Sequence of chain 1.A:
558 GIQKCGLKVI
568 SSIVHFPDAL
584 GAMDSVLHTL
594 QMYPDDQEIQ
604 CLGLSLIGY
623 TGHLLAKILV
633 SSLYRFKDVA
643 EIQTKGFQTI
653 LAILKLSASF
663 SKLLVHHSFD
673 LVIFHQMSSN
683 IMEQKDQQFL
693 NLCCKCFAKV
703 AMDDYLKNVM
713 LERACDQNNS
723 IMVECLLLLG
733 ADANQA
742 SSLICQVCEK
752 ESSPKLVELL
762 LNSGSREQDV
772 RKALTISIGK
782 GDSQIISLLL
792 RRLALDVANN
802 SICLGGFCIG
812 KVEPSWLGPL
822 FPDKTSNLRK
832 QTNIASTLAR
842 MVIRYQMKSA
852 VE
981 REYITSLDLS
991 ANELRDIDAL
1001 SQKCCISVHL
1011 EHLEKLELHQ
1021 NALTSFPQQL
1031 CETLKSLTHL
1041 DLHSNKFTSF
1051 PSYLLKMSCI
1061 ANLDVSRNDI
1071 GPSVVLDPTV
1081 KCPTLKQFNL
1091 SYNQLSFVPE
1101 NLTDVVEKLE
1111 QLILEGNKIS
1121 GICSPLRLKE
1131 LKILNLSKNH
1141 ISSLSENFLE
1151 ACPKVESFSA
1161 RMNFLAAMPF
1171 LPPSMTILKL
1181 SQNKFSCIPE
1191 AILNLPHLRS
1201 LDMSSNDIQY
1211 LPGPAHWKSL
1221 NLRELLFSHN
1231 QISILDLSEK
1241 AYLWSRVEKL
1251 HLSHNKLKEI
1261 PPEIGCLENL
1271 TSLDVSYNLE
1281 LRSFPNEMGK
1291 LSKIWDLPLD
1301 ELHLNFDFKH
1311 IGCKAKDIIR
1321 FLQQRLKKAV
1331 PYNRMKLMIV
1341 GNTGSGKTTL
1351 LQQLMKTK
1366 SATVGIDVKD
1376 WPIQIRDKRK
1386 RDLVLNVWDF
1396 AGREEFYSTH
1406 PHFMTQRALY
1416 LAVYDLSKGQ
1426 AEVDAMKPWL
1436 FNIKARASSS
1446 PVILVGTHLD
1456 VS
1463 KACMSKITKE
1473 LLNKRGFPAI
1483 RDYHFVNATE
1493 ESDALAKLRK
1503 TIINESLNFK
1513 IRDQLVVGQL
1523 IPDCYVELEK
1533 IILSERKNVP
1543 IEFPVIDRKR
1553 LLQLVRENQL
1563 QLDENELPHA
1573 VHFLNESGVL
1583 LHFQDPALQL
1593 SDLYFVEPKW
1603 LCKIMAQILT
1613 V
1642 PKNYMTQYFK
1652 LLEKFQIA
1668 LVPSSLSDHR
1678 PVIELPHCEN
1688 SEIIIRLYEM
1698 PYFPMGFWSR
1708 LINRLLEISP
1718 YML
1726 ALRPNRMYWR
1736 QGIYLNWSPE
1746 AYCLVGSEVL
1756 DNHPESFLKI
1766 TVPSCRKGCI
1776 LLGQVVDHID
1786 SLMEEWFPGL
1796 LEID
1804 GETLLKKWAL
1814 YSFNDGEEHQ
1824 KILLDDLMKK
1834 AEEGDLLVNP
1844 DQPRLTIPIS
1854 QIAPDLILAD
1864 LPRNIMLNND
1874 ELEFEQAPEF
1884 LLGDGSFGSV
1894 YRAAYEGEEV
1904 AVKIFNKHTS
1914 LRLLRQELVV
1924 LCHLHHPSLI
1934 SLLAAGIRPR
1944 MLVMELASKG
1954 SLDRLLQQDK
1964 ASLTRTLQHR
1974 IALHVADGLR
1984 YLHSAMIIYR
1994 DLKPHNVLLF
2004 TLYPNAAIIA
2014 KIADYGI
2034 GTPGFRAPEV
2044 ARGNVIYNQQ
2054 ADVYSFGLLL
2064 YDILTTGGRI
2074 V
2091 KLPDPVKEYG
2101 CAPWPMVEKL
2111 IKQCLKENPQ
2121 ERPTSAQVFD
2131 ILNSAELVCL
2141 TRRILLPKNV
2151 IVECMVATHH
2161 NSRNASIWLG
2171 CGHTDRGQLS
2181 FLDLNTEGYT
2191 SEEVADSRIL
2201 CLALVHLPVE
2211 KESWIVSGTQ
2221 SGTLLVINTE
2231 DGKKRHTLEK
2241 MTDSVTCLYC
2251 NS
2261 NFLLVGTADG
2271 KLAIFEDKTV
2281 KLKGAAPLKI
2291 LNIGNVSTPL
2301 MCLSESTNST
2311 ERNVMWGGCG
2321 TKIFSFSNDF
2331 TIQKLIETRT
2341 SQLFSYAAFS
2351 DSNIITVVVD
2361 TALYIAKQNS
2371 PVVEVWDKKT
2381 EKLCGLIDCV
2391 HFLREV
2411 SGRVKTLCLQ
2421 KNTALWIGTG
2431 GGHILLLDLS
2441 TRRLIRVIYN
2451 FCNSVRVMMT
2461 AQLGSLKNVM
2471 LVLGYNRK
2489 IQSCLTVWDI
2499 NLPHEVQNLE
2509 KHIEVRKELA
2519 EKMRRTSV

The small molecule below binds the protein below.
Small molecule (SMILES): Cc1ccc(C(=O)Nc2ccc(CN3CCN(C)CC3)c(C(F)(F)F)c2)cc1C#Cc1cnc2cccnn12

Binding-site contacts:
Ligand atom F1 contacts residue LEU1927 of chain 1.A at 3.2 Å.
Ligand atom C14 contacts residue GLU1920 of chain 1.A at 3.2 Å.
Ligand atom C7 contacts residue LYS1906 of chain 1.A at 3.8 Å.
Ligand atom C83 contacts residue PHE1890 of chain 1.A at 3.4 Å (hydrophobic).
Ligand atom C21 contacts residue TYR1992 of chain 1.A at 3.5 Å (hydrophobic).
Ligand atom N2 contacts residue ASP2017 of chain 1.A at 3.4 Å (salt-bridge).
Ligand atom N1 contacts residue LEU2001 of chain 1.A at 3.8 Å.
Ligand atom C1 contacts residue LEU2001 of chain 1.A at 3.7 Å (hydrophobic).
Ligand atom N2 contacts residue GLU1920 of chain 1.A at 3.1 Å (salt-bridge).
Ligand atom C7 contacts residue MET1947 of chain 1.A at 3.5 Å (hydrophobic).
Ligand atom C13 contacts residue GLU1920 of chain 1.A at 3.7 Å.
Ligand atom C2 contacts residue ALA1904 of chain 1.A at 3.8 Å (hydrophobic).
Ligand atom C10 contacts residue MET1947 of chain 1.A at 3.6 Å (hydrophobic).
Ligand atom C2 contacts residue LEU2001 of chain 1.A at 3.6 Å (hydrophobic).
Ligand atom N4 contacts residue ILE1991 of chain 1.A at 3.2 Å (h-bond).
Ligand atom C5 contacts residue MET1947 of chain 1.A at 3.6 Å (hydrophobic).
Ligand atom C1 contacts residue ALA1904 of chain 1.A at 3.6 Å (hydrophobic).
Ligand atom C1 contacts residue ALA1950 of chain 1.A at 3.7 Å (hydrophobic).
Ligand atom C84 contacts residue LEU2001 of chain 1.A at 3.8 Å (hydrophobic).
Ligand atom C14 contacts residue ASP2017 of chain 1.A at 3.8 Å.
Ligand atom C81 contacts residue ALA1950 of chain 1.A at 3.8 Å (hydrophobic).
Ligand atom C13 contacts residue ASP2017 of chain 1.A at 3.6 Å.
Ligand atom C9 contacts residue MET1947 of chain 1.A at 3.5 Å (hydrophobic).
Ligand atom C25 contacts residue ILE1991 of chain 1.A at 3.4 Å (hydrophobic).
Ligand atom C11 contacts residue ALA1904 of chain 1.A at 3.4 Å (hydrophobic).
Ligand atom C82 contacts residue PHE1890 of chain 1.A at 3.6 Å (hydrophobic).
Ligand atom N82 contacts residue LEU2001 of chain 1.A at 3.6 Å.
Ligand atom N1 contacts residue LEU1949 of chain 1.A at 3.6 Å.
Ligand atom C6 contacts residue MET1947 of chain 1.A at 3.6 Å (hydrophobic).
Ligand atom C12 contacts residue ASP2017 of chain 1.A at 3.1 Å.
Ligand atom C1 contacts residue GLU1948 of chain 1.A at 3.0 Å.
Ligand atom N1 contacts residue ALA1950 of chain 1.A at 2.9 Å (h-bond).
Ligand atom N1 contacts residue GLU1948 of chain 1.A at 3.7 Å.
Ligand atom C20 contacts residue VAL1923 of chain 1.A at 3.8 Å (hydrophobic).
Ligand atom C8 contacts residue MET1947 of chain 1.A at 3.4 Å (hydrophobic).
Ligand atom N2 contacts residue LEU1924 of chain 1.A at 3.8 Å.
Ligand atom C11 contacts residue LYS1906 of chain 1.A at 3.6 Å.
Ligand atom O1 contacts residue ALA2016 of chain 1.A at 3.5 Å.
Ligand atom O1 contacts residue ASP2017 of chain 1.A at 2.6 Å (salt-bridge).
Ligand atom C8 contacts residue GLU1920 of chain 1.A at 3.5 Å.